This protein binds this small molecule.
Small molecule (SMILES): NCC(=O)O

Sequence of chain 1.B:
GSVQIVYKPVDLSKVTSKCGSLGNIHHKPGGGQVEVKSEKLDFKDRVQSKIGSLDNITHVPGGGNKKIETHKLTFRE

Binding-site contacts:
Ligand atom C contacts residue GLY1 of chain 1.F at 1.3 Å.
Ligand atom N contacts residue LYS18 of chain 1.B at 3.9 Å.
Ligand atom O contacts residue GLY1 of chain 1.F at 2.2 Å (h-bond).
Ligand atom CA contacts residue GLY1 of chain 1.F at 2.4 Å.
Ligand atom N contacts residue GLY1 of chain 1.F at 3.4 Å (h-bond).